Sequence of chain 1.A:
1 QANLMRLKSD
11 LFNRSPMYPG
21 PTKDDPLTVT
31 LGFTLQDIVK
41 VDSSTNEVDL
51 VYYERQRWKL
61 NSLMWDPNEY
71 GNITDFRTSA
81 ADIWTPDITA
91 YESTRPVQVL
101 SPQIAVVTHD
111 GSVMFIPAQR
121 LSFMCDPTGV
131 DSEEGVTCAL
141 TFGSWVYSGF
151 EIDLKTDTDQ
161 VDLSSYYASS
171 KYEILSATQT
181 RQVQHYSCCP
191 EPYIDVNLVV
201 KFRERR

Binding-site contacts:
Ligand atom C03 contacts residue TYR91 of chain 1.E at 3.5 Å (hydrophobic).
Ligand atom C06 contacts residue CYS188 of chain 1.E at 3.7 Å (hydrophobic).
Ligand atom C07 contacts residue CYS189 of chain 1.E at 4.1 Å (hydrophobic).
Ligand atom C03 contacts residue TRP145 of chain 1.E at 3.6 Å (hydrophobic).
Ligand atom N13 contacts residue ILE116 of chain 1.A at 3.8 Å.
Ligand atom C12 contacts residue VAL106 of chain 1.A at 4.1 Å (hydrophobic).
Ligand atom C01 contacts residue TYR91 of chain 1.E at 3.5 Å (hydrophobic).
Ligand atom C04 contacts residue TRP145 of chain 1.E at 3.9 Å (hydrophobic).
Ligand atom C11 contacts residue VAL146 of chain 1.E at 4.1 Å (hydrophobic).
Ligand atom C05 contacts residue CYS188 of chain 1.E at 3.8 Å (hydrophobic).
Ligand atom C14 contacts residue ILE116 of chain 1.A at 3.8 Å (hydrophobic).
Ligand atom C08 contacts residue CYS188 of chain 1.E at 3.7 Å (hydrophobic).
Ligand atom C09 contacts residue TRP145 of chain 1.E at 3.7 Å (hydrophobic).
Ligand atom N02 contacts residue TRP145 of chain 1.E at 3.0 Å (h-bond).
Ligand atom C08 contacts residue TYR193 of chain 1.E at 3.4 Å (hydrophobic).
Ligand atom C11 contacts residue VAL106 of chain 1.A at 3.6 Å (hydrophobic).
Ligand atom C07 contacts residue CYS188 of chain 1.E at 3.7 Å (hydrophobic).
Ligand atom N02 contacts residue TYR91 of chain 1.E at 2.7 Å (h-bond).
Ligand atom C06 contacts residue TYR186 of chain 1.E at 3.7 Å (hydrophobic).
Ligand atom C09 contacts residue TYR193 of chain 1.E at 3.8 Å (hydrophobic).
Ligand atom N10 contacts residue MET114 of chain 1.A at 3.8 Å.
Ligand atom C14 contacts residue TRP145 of chain 1.E at 3.6 Å (hydrophobic).
Ligand atom C08 contacts residue TRP145 of chain 1.E at 3.8 Å (hydrophobic).
Ligand atom N10 contacts residue VAL146 of chain 1.E at 4.0 Å.
Ligand atom C01 contacts residue TRP145 of chain 1.E at 3.9 Å (hydrophobic).
Ligand atom N13 contacts residue VAL146 of chain 1.E at 3.8 Å.
Ligand atom C12 contacts residue VAL146 of chain 1.E at 3.7 Å (hydrophobic).
Ligand atom C15 contacts residue TRP145 of chain 1.E at 3.5 Å (hydrophobic).
Ligand atom C05 contacts residue TYR186 of chain 1.E at 4.1 Å (hydrophobic).
Ligand atom C09 contacts residue ILE116 of chain 1.A at 4.2 Å (hydrophobic).
Ligand atom C07 contacts residue TRP145 of chain 1.E at 3.7 Å (hydrophobic).
Ligand atom C01 contacts residue TYR193 of chain 1.E at 4.0 Å (hydrophobic).
Ligand atom N10 contacts residue TYR193 of chain 1.E at 3.4 Å (h-bond).
Ligand atom C01 contacts residue TYR186 of chain 1.E at 3.5 Å (hydrophobic).
Ligand atom C11 contacts residue MET114 of chain 1.A at 3.6 Å (hydrophobic).
Ligand atom C16 contacts residue TRP145 of chain 1.E at 3.5 Å (hydrophobic).
Ligand atom C15 contacts residue ILE116 of chain 1.A at 3.7 Å (hydrophobic).
Ligand atom C09 contacts residue CYS189 of chain 1.E at 4.2 Å (hydrophobic).
Ligand atom C04 contacts residue TYR53 of chain 1.A at 3.9 Å (hydrophobic).
Ligand atom C08 contacts residue CYS189 of chain 1.E at 3.4 Å (hydrophobic).

Sequence of chain 1.E:
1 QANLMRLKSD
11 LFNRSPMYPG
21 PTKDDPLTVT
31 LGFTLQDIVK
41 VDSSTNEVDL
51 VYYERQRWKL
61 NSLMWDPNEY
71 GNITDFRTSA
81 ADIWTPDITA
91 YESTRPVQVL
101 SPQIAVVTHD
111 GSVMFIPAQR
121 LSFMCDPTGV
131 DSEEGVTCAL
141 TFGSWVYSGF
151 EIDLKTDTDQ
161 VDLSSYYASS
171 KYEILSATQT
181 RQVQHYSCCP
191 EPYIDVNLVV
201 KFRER

The small molecule below binds the protein below.
Small molecule (SMILES): c1cnc2cc3c(cc2n1)[C@@H]1CNC[C@H]3C1